Sequence of chain 1.G:
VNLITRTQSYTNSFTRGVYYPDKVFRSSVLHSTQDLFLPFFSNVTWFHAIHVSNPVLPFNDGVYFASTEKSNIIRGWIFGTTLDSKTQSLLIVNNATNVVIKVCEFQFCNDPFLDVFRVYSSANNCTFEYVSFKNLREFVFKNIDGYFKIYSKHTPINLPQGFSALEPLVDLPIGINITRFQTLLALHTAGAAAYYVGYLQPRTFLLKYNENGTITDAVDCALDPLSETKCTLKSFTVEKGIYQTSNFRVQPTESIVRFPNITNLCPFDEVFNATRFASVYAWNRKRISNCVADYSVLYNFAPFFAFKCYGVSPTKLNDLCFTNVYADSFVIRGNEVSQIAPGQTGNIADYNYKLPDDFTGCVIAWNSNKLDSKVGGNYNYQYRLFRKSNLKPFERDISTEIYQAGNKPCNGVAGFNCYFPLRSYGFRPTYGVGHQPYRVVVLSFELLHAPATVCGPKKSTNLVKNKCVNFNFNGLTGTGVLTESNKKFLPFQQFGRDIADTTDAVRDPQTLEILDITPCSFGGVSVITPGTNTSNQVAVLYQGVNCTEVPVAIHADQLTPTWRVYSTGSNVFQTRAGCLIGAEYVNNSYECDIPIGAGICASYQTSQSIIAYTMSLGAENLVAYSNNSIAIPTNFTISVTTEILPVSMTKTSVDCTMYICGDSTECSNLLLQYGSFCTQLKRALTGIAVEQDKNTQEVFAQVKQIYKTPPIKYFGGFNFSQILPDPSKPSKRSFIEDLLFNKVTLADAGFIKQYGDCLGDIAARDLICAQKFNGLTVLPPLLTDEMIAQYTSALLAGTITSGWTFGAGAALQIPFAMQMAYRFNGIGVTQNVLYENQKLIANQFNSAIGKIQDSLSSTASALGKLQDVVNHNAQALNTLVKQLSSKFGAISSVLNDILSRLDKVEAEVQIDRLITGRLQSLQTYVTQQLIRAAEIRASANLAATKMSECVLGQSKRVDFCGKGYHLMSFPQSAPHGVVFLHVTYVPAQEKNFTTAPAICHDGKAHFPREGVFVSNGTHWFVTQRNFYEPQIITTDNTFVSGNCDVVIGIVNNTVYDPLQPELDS

The small molecule below binds the protein below.
Small molecule (SMILES): CC(=O)N[C@@H]1[C@@H](O)[C@H](O)[C@@H](CO)O[C@H]1O

Sequence of chain 1.F:
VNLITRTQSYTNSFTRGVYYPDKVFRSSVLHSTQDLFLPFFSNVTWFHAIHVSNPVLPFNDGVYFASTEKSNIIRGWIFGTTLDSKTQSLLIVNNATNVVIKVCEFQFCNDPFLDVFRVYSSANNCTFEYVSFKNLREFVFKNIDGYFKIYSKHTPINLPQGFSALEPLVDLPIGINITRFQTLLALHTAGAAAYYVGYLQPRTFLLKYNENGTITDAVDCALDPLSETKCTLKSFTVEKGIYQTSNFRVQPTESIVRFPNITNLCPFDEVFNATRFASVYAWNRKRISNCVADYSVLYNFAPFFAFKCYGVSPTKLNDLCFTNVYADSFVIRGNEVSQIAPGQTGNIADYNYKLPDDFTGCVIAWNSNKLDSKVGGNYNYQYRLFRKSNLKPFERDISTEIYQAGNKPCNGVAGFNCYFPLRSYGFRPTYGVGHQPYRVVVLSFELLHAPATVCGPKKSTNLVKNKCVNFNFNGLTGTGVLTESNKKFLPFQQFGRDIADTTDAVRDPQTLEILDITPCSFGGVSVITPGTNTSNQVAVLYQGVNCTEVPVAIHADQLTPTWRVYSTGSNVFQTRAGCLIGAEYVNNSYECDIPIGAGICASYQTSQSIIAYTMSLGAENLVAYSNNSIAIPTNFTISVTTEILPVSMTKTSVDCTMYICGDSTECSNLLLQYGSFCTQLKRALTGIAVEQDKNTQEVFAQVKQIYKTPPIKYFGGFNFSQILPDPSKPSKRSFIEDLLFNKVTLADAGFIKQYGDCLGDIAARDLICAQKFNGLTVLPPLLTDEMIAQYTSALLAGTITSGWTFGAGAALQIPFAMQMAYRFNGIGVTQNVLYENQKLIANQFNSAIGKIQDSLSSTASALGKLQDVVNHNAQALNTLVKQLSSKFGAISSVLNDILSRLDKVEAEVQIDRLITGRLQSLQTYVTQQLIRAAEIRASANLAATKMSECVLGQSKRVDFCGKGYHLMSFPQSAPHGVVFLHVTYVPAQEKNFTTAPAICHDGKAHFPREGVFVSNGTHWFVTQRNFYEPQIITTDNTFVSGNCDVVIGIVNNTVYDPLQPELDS

Binding-site contacts:
Ligand atom C3 contacts residue SER456 of chain 1.G at 4.2 Å.
Ligand atom C1 contacts residue THR105 of chain 1.F at 4.1 Å.
Ligand atom C3 contacts residue ASN231 of chain 1.F at 3.8 Å.
Ligand atom O5 contacts residue THR105 of chain 1.F at 3.6 Å.
Ligand atom O7 contacts residue ASN457 of chain 1.G at 4.4 Å.
Ligand atom N2 contacts residue SER456 of chain 1.G at 3.8 Å.
Ligand atom C8 contacts residue ARG454 of chain 1.G at 4.2 Å.
Ligand atom C8 contacts residue SER456 of chain 1.G at 4.0 Å.
Ligand atom C8 contacts residue LEU458 of chain 1.G at 4.5 Å (hydrophobic).
Ligand atom O5 contacts residue ASN231 of chain 1.F at 2.4 Å (h-bond).
Ligand atom C8 contacts residue ASN457 of chain 1.G at 3.4 Å.
Ligand atom C1 contacts residue THR233 of chain 1.F at 4.0 Å.
Ligand atom C8 contacts residue LYS459 of chain 1.G at 3.8 Å.
Ligand atom O7 contacts residue ARG454 of chain 1.G at 2.7 Å (salt-bridge).
Ligand atom O6 contacts residue THR105 of chain 1.F at 4.1 Å.
Ligand atom O5 contacts residue THR233 of chain 1.F at 3.9 Å.
Ligand atom C5 contacts residue ASN231 of chain 1.F at 3.7 Å.
Ligand atom N2 contacts residue ASN231 of chain 1.F at 2.9 Å (h-bond).
Ligand atom O7 contacts residue GLU462 of chain 1.G at 3.7 Å.
Ligand atom C5 contacts residue THR233 of chain 1.F at 3.9 Å.
Ligand atom C6 contacts residue THR233 of chain 1.F at 4.5 Å.
Ligand atom C7 contacts residue ASN457 of chain 1.G at 4.2 Å.
Ligand atom C8 contacts residue ASN231 of chain 1.F at 4.4 Å.
Ligand atom C2 contacts residue ASN231 of chain 1.F at 2.4 Å.
Ligand atom O3 contacts residue SER456 of chain 1.G at 3.1 Å (h-bond).
Ligand atom O7 contacts residue SER456 of chain 1.G at 3.4 Å (h-bond).
Ligand atom O7 contacts residue ASN231 of chain 1.F at 3.3 Å (h-bond).
Ligand atom C2 contacts residue SER456 of chain 1.G at 4.1 Å.
Ligand atom C7 contacts residue GLU462 of chain 1.G at 4.2 Å.
Ligand atom C7 contacts residue SER456 of chain 1.G at 3.5 Å.
Ligand atom C4 contacts residue ASN231 of chain 1.F at 4.2 Å.
Ligand atom C1 contacts residue ASN231 of chain 1.F at 1.4 Å.
Ligand atom C7 contacts residue ASN231 of chain 1.F at 3.3 Å.
Ligand atom C7 contacts residue ARG454 of chain 1.G at 3.8 Å.
Ligand atom C8 contacts residue GLU462 of chain 1.G at 3.6 Å.